A small-molecule ligand and the protein it binds are described below.
Small molecule (SMILES): CC(=O)N[C@@H]1[C@@H](O)[C@H](O)[C@@H](CO)O[C@H]1O

Binding-site contacts:
Ligand atom C1 contacts residue GLN115 of chain 1.B at 3.5 Å.
Ligand atom C6 contacts residue GLN115 of chain 1.B at 3.6 Å.
Ligand atom C5 contacts residue GLN115 of chain 1.B at 3.7 Å.
Ligand atom C4 contacts residue ASN165 of chain 1.B at 4.2 Å.
Ligand atom C5 contacts residue ASN165 of chain 1.B at 3.7 Å.
Ligand atom C1 contacts residue ASN165 of chain 1.B at 1.4 Å.
Ligand atom C7 contacts residue ASN165 of chain 1.B at 3.7 Å.
Ligand atom C3 contacts residue ASN165 of chain 1.B at 3.8 Å.
Ligand atom C8 contacts residue ASN165 of chain 1.B at 4.0 Å.
Ligand atom C2 contacts residue ASN165 of chain 1.B at 2.5 Å.
Ligand atom O5 contacts residue ASN165 of chain 1.B at 2.4 Å (h-bond).
Ligand atom N2 contacts residue ASN165 of chain 1.B at 2.8 Å (h-bond).
Ligand atom O5 contacts residue THR167 of chain 1.B at 4.1 Å.
Ligand atom C1 contacts residue ARG357 of chain 1.A at 4.2 Å.
Ligand atom N2 contacts residue ARG357 of chain 1.A at 4.2 Å.
Ligand atom C2 contacts residue GLN115 of chain 1.B at 4.5 Å.
Ligand atom C8 contacts residue ARG357 of chain 1.A at 4.4 Å.
Ligand atom C1 contacts residue THR167 of chain 1.B at 3.8 Å.
Ligand atom O5 contacts residue GLN115 of chain 1.B at 2.6 Å (h-bond).

Sequence of chain 1.A:
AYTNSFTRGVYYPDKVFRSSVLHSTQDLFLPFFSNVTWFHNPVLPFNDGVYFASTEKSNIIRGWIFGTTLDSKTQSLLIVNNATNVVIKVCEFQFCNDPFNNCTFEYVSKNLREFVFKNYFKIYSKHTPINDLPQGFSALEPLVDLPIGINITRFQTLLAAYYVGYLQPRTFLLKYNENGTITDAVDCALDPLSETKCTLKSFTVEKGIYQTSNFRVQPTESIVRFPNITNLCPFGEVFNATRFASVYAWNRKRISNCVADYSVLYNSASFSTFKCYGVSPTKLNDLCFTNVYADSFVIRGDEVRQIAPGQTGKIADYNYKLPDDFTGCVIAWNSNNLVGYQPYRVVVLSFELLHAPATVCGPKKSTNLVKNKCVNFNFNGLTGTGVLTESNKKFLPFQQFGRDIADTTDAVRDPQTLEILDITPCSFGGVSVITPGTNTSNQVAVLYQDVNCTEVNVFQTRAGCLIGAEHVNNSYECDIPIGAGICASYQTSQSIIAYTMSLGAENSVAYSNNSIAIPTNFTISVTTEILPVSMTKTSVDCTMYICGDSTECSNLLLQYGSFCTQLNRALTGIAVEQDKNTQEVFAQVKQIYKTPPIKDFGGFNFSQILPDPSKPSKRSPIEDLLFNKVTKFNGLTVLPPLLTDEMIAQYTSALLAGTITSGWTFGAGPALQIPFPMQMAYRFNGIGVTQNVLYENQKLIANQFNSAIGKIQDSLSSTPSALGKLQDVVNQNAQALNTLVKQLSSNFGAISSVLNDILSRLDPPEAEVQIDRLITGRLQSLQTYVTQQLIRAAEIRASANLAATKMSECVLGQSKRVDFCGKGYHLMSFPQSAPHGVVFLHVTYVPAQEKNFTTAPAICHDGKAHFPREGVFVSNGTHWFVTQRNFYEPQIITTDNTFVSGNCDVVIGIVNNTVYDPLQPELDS

Sequence of chain 1.B:
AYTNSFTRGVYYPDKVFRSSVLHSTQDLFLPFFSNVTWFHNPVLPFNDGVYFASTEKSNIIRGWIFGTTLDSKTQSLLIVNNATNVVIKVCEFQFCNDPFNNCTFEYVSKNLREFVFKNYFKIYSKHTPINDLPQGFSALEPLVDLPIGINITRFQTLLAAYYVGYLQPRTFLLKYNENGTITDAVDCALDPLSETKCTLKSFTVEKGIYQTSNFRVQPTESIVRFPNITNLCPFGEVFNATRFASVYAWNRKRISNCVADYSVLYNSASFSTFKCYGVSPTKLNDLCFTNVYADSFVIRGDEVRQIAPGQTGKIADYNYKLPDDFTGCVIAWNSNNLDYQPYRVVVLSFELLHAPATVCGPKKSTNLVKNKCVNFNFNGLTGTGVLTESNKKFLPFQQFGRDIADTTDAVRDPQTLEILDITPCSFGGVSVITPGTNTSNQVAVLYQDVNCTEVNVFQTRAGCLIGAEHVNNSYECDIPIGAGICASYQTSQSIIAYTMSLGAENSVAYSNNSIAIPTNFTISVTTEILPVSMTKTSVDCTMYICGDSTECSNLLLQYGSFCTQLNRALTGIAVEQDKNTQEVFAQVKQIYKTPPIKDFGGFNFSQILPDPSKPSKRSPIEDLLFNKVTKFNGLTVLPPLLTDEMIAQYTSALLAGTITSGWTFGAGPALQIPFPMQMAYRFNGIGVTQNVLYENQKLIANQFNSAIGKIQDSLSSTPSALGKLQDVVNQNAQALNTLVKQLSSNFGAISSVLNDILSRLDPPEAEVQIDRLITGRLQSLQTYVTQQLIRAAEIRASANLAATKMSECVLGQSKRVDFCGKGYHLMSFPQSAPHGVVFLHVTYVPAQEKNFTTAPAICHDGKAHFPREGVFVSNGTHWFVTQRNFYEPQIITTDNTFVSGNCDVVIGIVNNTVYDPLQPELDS